This protein binds this small molecule.
Small molecule (SMILES): Nc1ncnc2c1ncn2[C@@H]1O[C@H](COP(=O)(O)OP(=O)(O)OP(O)(O)=S)[C@@H](O)[C@H]1O

Sequence of chain 1.B:
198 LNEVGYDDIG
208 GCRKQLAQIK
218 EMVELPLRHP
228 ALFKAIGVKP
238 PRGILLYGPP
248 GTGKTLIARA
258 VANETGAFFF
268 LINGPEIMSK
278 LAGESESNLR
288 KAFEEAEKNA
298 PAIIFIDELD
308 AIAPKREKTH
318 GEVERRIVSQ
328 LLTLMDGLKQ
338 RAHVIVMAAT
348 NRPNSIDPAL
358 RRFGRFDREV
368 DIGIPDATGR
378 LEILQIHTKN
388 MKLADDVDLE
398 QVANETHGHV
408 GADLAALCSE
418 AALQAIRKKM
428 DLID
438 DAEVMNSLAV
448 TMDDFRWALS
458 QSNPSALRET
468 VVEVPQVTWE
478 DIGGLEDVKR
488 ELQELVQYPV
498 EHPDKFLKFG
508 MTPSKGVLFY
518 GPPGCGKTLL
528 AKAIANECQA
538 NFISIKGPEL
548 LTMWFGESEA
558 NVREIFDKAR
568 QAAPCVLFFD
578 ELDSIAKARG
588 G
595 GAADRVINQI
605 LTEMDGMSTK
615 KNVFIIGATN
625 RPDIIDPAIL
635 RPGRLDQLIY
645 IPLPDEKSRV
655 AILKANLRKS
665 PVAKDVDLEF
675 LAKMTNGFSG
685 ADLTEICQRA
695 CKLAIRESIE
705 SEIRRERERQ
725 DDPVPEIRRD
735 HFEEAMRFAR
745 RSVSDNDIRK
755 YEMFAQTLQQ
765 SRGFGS

Binding-site contacts:
Ligand atom O3G contacts residue ARG635 of chain 1.C at 3.6 Å (salt-bridge).
Ligand atom O3G contacts residue PRO636 of chain 1.C at 3.9 Å.
Ligand atom O1A contacts residue THR525 of chain 1.B at 3.4 Å.
Ligand atom O1B contacts residue THR525 of chain 1.B at 2.8 Å (h-bond).
Ligand atom PA contacts residue THR525 of chain 1.B at 3.5 Å.
Ligand atom N1 contacts residue ASP478 of chain 1.B at 3.7 Å.
Ligand atom O2A contacts residue GLY523 of chain 1.B at 3.4 Å.
Ligand atom O3A contacts residue CYS522 of chain 1.B at 3.8 Å.
Ligand atom O3B contacts residue PRO520 of chain 1.B at 2.9 Å (h-bond).
Ligand atom O2B contacts residue PRO520 of chain 1.B at 3.6 Å (h-bond).
Ligand atom O2G contacts residue PRO636 of chain 1.C at 3.3 Å.
Ligand atom S1G contacts residue CYS522 of chain 1.B at 3.6 Å.
Ligand atom C2' contacts residue LEU526 of chain 1.B at 3.8 Å (hydrophobic).
Ligand atom N7 contacts residue GLY523 of chain 1.B at 3.1 Å (h-bond).
Ligand atom O2A contacts residue CYS522 of chain 1.B at 2.7 Å (h-bond).
Ligand atom O3G contacts residue PRO520 of chain 1.B at 3.4 Å (h-bond).
Ligand atom N6 contacts residue SER652 of chain 1.B at 3.1 Å (h-bond).
Ligand atom O2B contacts residue CYS522 of chain 1.B at 2.3 Å (h-bond).
Ligand atom O2A contacts residue LYS524 of chain 1.B at 3.2 Å (salt-bridge).
Ligand atom O5' contacts residue CYS522 of chain 1.B at 2.9 Å (h-bond).
Ligand atom PB contacts residue THR525 of chain 1.B at 3.6 Å.
Ligand atom PA contacts residue CYS522 of chain 1.B at 3.3 Å.
Ligand atom O3A contacts residue THR525 of chain 1.B at 3.6 Å.
Ligand atom O2' contacts residue LEU526 of chain 1.B at 3.8 Å.
Ligand atom PG contacts residue PRO520 of chain 1.B at 3.3 Å.
Ligand atom N7 contacts residue CYS522 of chain 1.B at 3.3 Å.
Ligand atom S1G contacts residue GLY521 of chain 1.B at 3.7 Å.
Ligand atom C6 contacts residue SER652 of chain 1.B at 3.4 Å.
Ligand atom N6 contacts residue GLY480 of chain 1.B at 3.8 Å.
Ligand atom PB contacts residue CYS522 of chain 1.B at 3.6 Å.
Ligand atom O2A contacts residue THR525 of chain 1.B at 3.1 Å (h-bond).
Ligand atom C2 contacts residue ASP478 of chain 1.B at 3.4 Å.
Ligand atom PB contacts residue PRO520 of chain 1.B at 3.9 Å.
Ligand atom C5 contacts residue GLY523 of chain 1.B at 3.8 Å.
Ligand atom N1 contacts residue GLY480 of chain 1.B at 3.5 Å (h-bond).
Ligand atom O2B contacts residue LYS524 of chain 1.B at 3.8 Å.
Ligand atom N1 contacts residue SER652 of chain 1.B at 3.4 Å (h-bond).
Ligand atom S1G contacts residue PRO520 of chain 1.B at 3.3 Å (h-bond).
Ligand atom C8 contacts residue CYS522 of chain 1.B at 3.4 Å (hydrophobic).
Ligand atom C8 contacts residue GLY523 of chain 1.B at 3.4 Å.

Sequence of chain 1.C:
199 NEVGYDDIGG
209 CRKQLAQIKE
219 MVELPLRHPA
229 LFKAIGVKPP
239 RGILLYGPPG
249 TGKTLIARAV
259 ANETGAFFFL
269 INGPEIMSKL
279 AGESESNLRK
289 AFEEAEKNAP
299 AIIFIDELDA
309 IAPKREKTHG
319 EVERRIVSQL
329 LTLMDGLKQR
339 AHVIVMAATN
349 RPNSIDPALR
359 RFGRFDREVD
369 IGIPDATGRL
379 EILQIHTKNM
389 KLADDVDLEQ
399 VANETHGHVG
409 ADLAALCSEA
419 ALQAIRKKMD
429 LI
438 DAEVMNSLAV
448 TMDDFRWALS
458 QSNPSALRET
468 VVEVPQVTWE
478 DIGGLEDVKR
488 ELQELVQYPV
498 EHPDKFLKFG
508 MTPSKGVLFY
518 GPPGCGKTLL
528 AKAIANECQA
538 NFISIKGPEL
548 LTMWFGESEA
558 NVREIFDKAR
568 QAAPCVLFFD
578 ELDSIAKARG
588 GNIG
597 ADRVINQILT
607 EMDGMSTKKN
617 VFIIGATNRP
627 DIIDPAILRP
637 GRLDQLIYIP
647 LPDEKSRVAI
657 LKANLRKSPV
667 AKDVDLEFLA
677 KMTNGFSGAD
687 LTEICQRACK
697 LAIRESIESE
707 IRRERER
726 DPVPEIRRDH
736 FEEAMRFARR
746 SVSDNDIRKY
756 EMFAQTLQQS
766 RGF